Binding-site contacts:
Ligand atom C1 contacts residue ASN145 of chain 1.A at 1.5 Å.
Ligand atom N2 contacts residue THR147 of chain 1.A at 4.5 Å.
Ligand atom O5 contacts residue ASN148 of chain 1.A at 4.1 Å.
Ligand atom C7 contacts residue ASN145 of chain 1.A at 4.2 Å.
Ligand atom C5 contacts residue ASN145 of chain 1.A at 3.6 Å.
Ligand atom C2 contacts residue ASN145 of chain 1.A at 2.4 Å.
Ligand atom O6 contacts residue GLY149 of chain 1.A at 3.4 Å.
Ligand atom O5 contacts residue ASN145 of chain 1.A at 2.4 Å (h-bond).
Ligand atom O6 contacts residue ASN150 of chain 1.A at 3.4 Å (h-bond).
Ligand atom C4 contacts residue ASN145 of chain 1.A at 4.0 Å.
Ligand atom C3 contacts residue ASN145 of chain 1.A at 3.7 Å.
Ligand atom N2 contacts residue ASN145 of chain 1.A at 3.0 Å (h-bond).
Ligand atom N2 contacts residue VAL146 of chain 1.A at 4.2 Å.
Ligand atom O6 contacts residue ASN148 of chain 1.A at 4.2 Å.

Sequence of chain 1.A:
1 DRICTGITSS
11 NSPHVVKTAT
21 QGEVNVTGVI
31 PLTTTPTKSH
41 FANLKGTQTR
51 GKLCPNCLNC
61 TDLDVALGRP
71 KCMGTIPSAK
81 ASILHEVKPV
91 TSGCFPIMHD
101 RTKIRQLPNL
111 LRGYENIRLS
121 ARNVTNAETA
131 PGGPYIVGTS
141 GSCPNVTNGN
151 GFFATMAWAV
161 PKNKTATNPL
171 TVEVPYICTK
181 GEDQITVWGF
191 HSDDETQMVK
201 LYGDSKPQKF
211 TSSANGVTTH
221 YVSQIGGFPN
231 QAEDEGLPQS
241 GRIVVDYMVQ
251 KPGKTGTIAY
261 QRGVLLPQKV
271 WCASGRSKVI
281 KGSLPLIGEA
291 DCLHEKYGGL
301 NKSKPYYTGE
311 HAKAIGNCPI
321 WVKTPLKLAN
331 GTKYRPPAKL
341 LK

The small molecule below binds the protein below.
Small molecule (SMILES): CC(=O)N[C@@H]1[C@@H](O)[C@H](O)[C@@H](CO)O[C@H]1O